Binding-site contacts:
Ligand atom CAD contacts residue TYR210 of chain 1.A at 3.3 Å (hydrophobic).
Ligand atom CBD contacts residue TYR210 of chain 1.A at 3.3 Å (hydrophobic).
Ligand atom O1A contacts residue ALA268 of chain 1.A at 3.3 Å.
Ligand atom C4C contacts residue LEU201 of chain 1.A at 3.6 Å (hydrophobic).
Ligand atom O2D contacts residue ARG248 of chain 1.A at 2.9 Å (salt-bridge).
Ligand atom C2B contacts residue PHE257 of chain 1.A at 3.4 Å (hydrophobic).
Ligand atom CAC contacts residue SER200 of chain 1.A at 3.5 Å.
Ligand atom CHD contacts residue PRO203 of chain 1.A at 3.6 Å (hydrophobic).
Ligand atom O1A contacts residue ARG216 of chain 1.A at 2.8 Å (salt-bridge).
Ligand atom CMB contacts residue PHE257 of chain 1.A at 3.5 Å (hydrophobic).
Ligand atom C1B contacts residue PHE257 of chain 1.A at 3.6 Å (hydrophobic).
Ligand atom OB contacts residue HIS284 of chain 1.A at 2.8 Å (h-bond).
Ligand atom NA contacts residue LEU201 of chain 1.A at 3.0 Å (h-bond).
Ligand atom O1D contacts residue MET250 of chain 1.A at 3.4 Å.
Ligand atom CAC contacts residue CYS20 of chain 1.A at 2.7 Å (hydrophobic).
Ligand atom O2A contacts residue ALA268 of chain 1.A at 3.4 Å.
Ligand atom O2D contacts residue MET250 of chain 1.A at 3.4 Å.
Ligand atom CGA contacts residue ALA268 of chain 1.A at 3.4 Å (hydrophobic).
Ligand atom CHA contacts residue TYR210 of chain 1.A at 3.5 Å (hydrophobic).
Ligand atom CAB contacts residue TYR197 of chain 1.A at 3.6 Å (hydrophobic).
Ligand atom C4A contacts residue VAL202 of chain 1.A at 3.5 Å (hydrophobic).
Ligand atom O1D contacts residue SER251 of chain 1.A at 3.0 Å (h-bond).
Ligand atom CMC contacts residue LEU201 of chain 1.A at 3.3 Å (hydrophobic).
Ligand atom OB contacts residue VAL282 of chain 1.A at 3.5 Å.
Ligand atom C1A contacts residue HIS254 of chain 1.A at 3.5 Å.
Ligand atom ND contacts residue LEU201 of chain 1.A at 2.8 Å (h-bond).
Ligand atom CGD contacts residue ARG248 of chain 1.A at 3.5 Å.
Ligand atom CAA contacts residue TYR210 of chain 1.A at 3.4 Å (hydrophobic).
Ligand atom CMD contacts residue SER251 of chain 1.A at 3.5 Å.
Ligand atom O2A contacts residue MET250 of chain 1.A at 3.4 Å.
Ligand atom O2D contacts residue TYR210 of chain 1.A at 2.7 Å (h-bond).
Ligand atom CBC contacts residue CYS20 of chain 1.A at 1.8 Å (hydrophobic).
Ligand atom NA contacts residue HIS254 of chain 1.A at 3.3 Å (h-bond).
Ligand atom CBA contacts residue HIS254 of chain 1.A at 3.6 Å.
Ligand atom CGD contacts residue TYR210 of chain 1.A at 3.4 Å (hydrophobic).
Ligand atom CMB contacts residue TYR170 of chain 1.A at 3.4 Å (hydrophobic).
Ligand atom NC contacts residue LEU201 of chain 1.A at 3.4 Å (h-bond).
Ligand atom O1D contacts residue ARG248 of chain 1.A at 2.9 Å (salt-bridge).
Ligand atom C1D contacts residue PRO203 of chain 1.A at 3.5 Å (hydrophobic).
Ligand atom CMB contacts residue TYR197 of chain 1.A at 3.6 Å (hydrophobic).

Sequence of chain 1.A:
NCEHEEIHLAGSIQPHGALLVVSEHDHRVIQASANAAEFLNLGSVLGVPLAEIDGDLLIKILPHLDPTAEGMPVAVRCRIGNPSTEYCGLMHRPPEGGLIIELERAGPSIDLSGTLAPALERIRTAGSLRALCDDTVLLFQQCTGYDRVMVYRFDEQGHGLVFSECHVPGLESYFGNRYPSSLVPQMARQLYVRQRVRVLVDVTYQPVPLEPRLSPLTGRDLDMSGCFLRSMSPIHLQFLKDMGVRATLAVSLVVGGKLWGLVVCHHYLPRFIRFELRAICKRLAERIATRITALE

The protein below binds the small molecule below.
Small molecule (SMILES): C=CC1=C(C)/C(=C/c2[nH]c(/C=C3\N=C(/C=C4\NC(=O)C(C)=C4C=C)C(C)=C3CCC(=O)O)c(CCC(=O)O)c2C)NC1=O